Sequence of chain 1.A:
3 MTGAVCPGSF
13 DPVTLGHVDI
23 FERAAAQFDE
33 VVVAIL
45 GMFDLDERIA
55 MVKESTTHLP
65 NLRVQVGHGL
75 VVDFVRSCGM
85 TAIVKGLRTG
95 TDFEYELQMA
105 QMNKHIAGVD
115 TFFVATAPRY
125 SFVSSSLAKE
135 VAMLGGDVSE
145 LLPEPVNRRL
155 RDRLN

Binding-site contacts:
Ligand atom O19 contacts residue VAL75 of chain 1.A at 4.0 Å.
Ligand atom C14 contacts residue VAL75 of chain 1.A at 3.6 Å (hydrophobic).
Ligand atom C21 contacts residue GLY10 of chain 1.A at 3.4 Å.
Ligand atom O15 contacts residue LEU74 of chain 1.A at 3.7 Å.
Ligand atom C13 contacts residue LEU138 of chain 3.A at 4.2 Å (hydrophobic).
Ligand atom O19 contacts residue LYS89 of chain 1.A at 3.0 Å (salt-bridge).
Ligand atom O23 contacts residue GLY10 of chain 1.A at 3.1 Å.
Ligand atom N18 contacts residue VAL75 of chain 1.A at 4.2 Å.
Ligand atom C14 contacts residue LEU74 of chain 1.A at 3.8 Å (hydrophobic).
Ligand atom C11 contacts residue LEU131 of chain 3.A at 3.7 Å (hydrophobic).
Ligand atom C12 contacts residue LEU74 of chain 1.A at 3.7 Å (hydrophobic).
Ligand atom O22 contacts residue LEU38 of chain 1.A at 2.8 Å.
Ligand atom O23 contacts residue PRO9 of chain 1.A at 3.8 Å.
Ligand atom O15 contacts residue GLY73 of chain 1.A at 3.6 Å (h-bond).
Ligand atom C10 contacts residue MET103 of chain 1.A at 3.9 Å (hydrophobic).
Ligand atom O22 contacts residue GLY10 of chain 1.A at 2.8 Å (h-bond).
Ligand atom O17 contacts residue LEU138 of chain 3.A at 4.0 Å.
Ligand atom O16 contacts residue LEU74 of chain 1.A at 3.5 Å.
Ligand atom O15 contacts residue VAL75 of chain 1.A at 3.6 Å.
Ligand atom C04 contacts residue VAL75 of chain 1.A at 4.2 Å (hydrophobic).
Ligand atom C09 contacts residue MET103 of chain 1.A at 4.2 Å (hydrophobic).
Ligand atom C11 contacts residue VAL135 of chain 3.A at 3.7 Å (hydrophobic).
Ligand atom C21 contacts residue PRO9 of chain 1.A at 4.1 Å (hydrophobic).
Ligand atom O19 contacts residue PRO9 of chain 1.A at 3.7 Å.
Ligand atom C10 contacts residue LEU131 of chain 3.A at 3.5 Å (hydrophobic).
Ligand atom C13 contacts residue LEU74 of chain 1.A at 4.1 Å (hydrophobic).
Ligand atom C03 contacts residue LEU38 of chain 1.A at 3.8 Å (hydrophobic).
Ligand atom C02 contacts residue LEU38 of chain 1.A at 3.8 Å (hydrophobic).
Ligand atom C12 contacts residue MET103 of chain 1.A at 3.7 Å (hydrophobic).
Ligand atom C21 contacts residue LEU38 of chain 1.A at 3.6 Å (hydrophobic).
Ligand atom C10 contacts residue GLU134 of chain 3.A at 3.3 Å.
Ligand atom C11 contacts residue MET103 of chain 1.A at 3.5 Å (hydrophobic).
Ligand atom O20 contacts residue LYS89 of chain 1.A at 3.5 Å (salt-bridge).
Ligand atom N18 contacts residue LYS89 of chain 1.A at 3.6 Å.
Ligand atom O20 contacts residue MET103 of chain 1.A at 3.3 Å.
Ligand atom O16 contacts residue VAL75 of chain 1.A at 2.8 Å (h-bond).
Ligand atom C09 contacts residue GLU134 of chain 3.A at 3.4 Å.
Ligand atom O22 contacts residue SER11 of chain 1.A at 3.8 Å.
Ligand atom O15 contacts residue LEU138 of chain 3.A at 4.2 Å.
Ligand atom O22 contacts residue PRO9 of chain 1.A at 3.5 Å.

Sequence of chain 3.A:
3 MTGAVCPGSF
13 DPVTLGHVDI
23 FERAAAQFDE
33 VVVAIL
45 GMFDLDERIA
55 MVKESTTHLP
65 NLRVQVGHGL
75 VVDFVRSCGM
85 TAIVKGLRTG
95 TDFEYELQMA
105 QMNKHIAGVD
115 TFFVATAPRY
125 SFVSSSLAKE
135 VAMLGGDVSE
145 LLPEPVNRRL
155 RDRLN

The protein below binds the small molecule below.
Small molecule (SMILES): O=C(O)c1ccccc1C(=O)c1ccc(C(=O)O)c([N+](=O)[O-])c1